Sequence of chain 1.A:
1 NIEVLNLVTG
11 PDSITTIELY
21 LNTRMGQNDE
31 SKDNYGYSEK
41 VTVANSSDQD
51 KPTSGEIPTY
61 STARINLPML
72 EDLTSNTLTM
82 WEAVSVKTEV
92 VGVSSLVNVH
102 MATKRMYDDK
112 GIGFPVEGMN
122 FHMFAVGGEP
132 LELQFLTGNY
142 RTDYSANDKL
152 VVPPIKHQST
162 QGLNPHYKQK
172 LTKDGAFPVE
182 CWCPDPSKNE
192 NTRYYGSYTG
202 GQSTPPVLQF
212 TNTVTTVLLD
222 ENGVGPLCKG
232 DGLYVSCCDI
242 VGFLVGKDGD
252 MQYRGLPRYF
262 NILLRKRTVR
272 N

This small molecule binds to this protein.
Small molecule (SMILES): CC(=O)NCCN(CCNC(=O)CCC(=O)NCCOCCOCCNC(=O)CCC(=O)NCCOCCOCCNC(=O)CCC(=O)NCCOCCOCCNC(=O)CCC(=O)NCCN(CCNC(=O)CCC(N)=O)C(=O)c1ccc(Cn2cc(CO[C@]3(C(=O)O)C[C@H](O)[C@@H](OC(C)=O)[C@H]([C@H](O)[C@H](O)CO)O3)nn2)cc1)C(=O)c1ccc(Cn2cc(COC3(C(=O)O)CC(O)C(OC(C)=O)C(C(O)C(O)CO)O3)nn2)cc1

Binding-site contacts:
Ligand atom OAJ contacts residue ARG106 of chain 1.E at 4.3 Å.
Ligand atom CAF contacts residue VAL43 of chain 1.A at 4.2 Å (hydrophobic).
Ligand atom OAH contacts residue VAL43 of chain 1.A at 3.5 Å (h-bond).
Ligand atom CAF contacts residue PRO52 of chain 1.A at 4.3 Å (hydrophobic).
Ligand atom CAB contacts residue THR53 of chain 1.A at 4.2 Å.
Ligand atom CAJ contacts residue VAL43 of chain 1.A at 3.1 Å (hydrophobic).
Ligand atom CAF contacts residue THR42 of chain 1.A at 3.6 Å.
Ligand atom OAF contacts residue ASP50 of chain 1.A at 3.9 Å.
Ligand atom NAD contacts residue THR42 of chain 1.A at 2.7 Å (h-bond).
Ligand atom OAI contacts residue VAL43 of chain 1.A at 4.4 Å.
Ligand atom CAG contacts residue LYS51 of chain 1.A at 3.6 Å.
Ligand atom CAC contacts residue THR53 of chain 1.A at 3.6 Å.
Ligand atom CAG contacts residue ALA44 of chain 1.A at 3.5 Å (hydrophobic).
Ligand atom OAM contacts residue THR42 of chain 1.A at 3.7 Å.
Ligand atom OAK contacts residue THR42 of chain 1.A at 4.2 Å.
Ligand atom CAE contacts residue THR42 of chain 1.A at 3.9 Å.
Ligand atom OAF contacts residue LYS51 of chain 1.A at 3.0 Å (salt-bridge).
Ligand atom CAK contacts residue THR53 of chain 1.A at 4.1 Å.
Ligand atom OAF contacts residue ALA44 of chain 1.A at 3.8 Å.
Ligand atom OAK contacts residue THR53 of chain 1.A at 3.4 Å.
Ligand atom OAC contacts residue LYS51 of chain 1.A at 2.5 Å (salt-bridge).
Ligand atom CAD contacts residue LYS51 of chain 1.A at 3.9 Å.
Ligand atom OAH contacts residue ASN45 of chain 1.A at 4.1 Å.
Ligand atom CAG contacts residue PRO52 of chain 1.A at 3.9 Å (hydrophobic).
Ligand atom OAI contacts residue THR42 of chain 1.A at 4.2 Å.
Ligand atom CAH contacts residue VAL43 of chain 1.A at 3.3 Å (hydrophobic).
Ligand atom CAG contacts residue VAL43 of chain 1.A at 3.9 Å (hydrophobic).
Ligand atom CAD contacts residue THR42 of chain 1.A at 3.6 Å.
Ligand atom CAC contacts residue THR42 of chain 1.A at 4.0 Å.
Ligand atom CAF contacts residue ALA44 of chain 1.A at 4.0 Å (hydrophobic).
Ligand atom CAC contacts residue LYS51 of chain 1.A at 3.6 Å.
Ligand atom CAI contacts residue VAL43 of chain 1.A at 3.7 Å (hydrophobic).
Ligand atom CAG contacts residue ASP50 of chain 1.A at 3.8 Å.
Ligand atom CAG contacts residue HIS101 of chain 1.E at 3.7 Å.
Ligand atom OAC contacts residue THR53 of chain 1.A at 4.0 Å.
Ligand atom CAF contacts residue LYS51 of chain 1.A at 3.1 Å.
Ligand atom CAK contacts residue THR42 of chain 1.A at 4.1 Å.
Ligand atom CAG contacts residue THR42 of chain 1.A at 3.5 Å.
Ligand atom OAF contacts residue GLN49 of chain 1.A at 3.2 Å (h-bond).
Ligand atom NAD contacts residue LYS51 of chain 1.A at 3.4 Å (salt-bridge).

Sequence of chain 1.E:
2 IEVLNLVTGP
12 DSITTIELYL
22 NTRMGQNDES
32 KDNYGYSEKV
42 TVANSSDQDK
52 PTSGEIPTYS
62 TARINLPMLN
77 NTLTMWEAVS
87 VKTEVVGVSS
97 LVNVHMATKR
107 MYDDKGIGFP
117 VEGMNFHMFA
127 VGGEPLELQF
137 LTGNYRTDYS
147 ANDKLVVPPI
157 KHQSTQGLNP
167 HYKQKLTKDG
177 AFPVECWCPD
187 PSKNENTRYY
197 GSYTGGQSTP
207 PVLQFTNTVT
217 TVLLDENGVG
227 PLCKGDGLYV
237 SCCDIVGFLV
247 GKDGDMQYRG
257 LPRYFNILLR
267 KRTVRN